Sequence of chain 2.C:
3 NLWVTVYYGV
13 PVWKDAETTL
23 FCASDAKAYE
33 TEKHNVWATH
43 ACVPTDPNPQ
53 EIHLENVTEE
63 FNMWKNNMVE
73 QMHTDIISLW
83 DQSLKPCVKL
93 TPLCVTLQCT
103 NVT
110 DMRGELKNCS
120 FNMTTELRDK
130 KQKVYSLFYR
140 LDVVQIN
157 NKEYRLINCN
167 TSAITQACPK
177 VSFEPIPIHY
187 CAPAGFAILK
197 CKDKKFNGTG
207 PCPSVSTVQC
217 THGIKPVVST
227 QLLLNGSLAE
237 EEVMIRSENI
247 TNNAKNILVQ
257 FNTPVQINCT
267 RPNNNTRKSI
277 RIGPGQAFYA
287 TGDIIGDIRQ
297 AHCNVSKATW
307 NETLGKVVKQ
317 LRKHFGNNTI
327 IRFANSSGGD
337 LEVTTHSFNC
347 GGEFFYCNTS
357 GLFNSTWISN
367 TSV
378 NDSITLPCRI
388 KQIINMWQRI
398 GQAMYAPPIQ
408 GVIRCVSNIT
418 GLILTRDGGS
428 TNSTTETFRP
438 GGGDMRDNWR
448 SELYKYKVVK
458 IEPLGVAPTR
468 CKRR

A protein and the small-molecule ligand that binds it are described below.
Small molecule (SMILES): CC(=O)N[C@H]1[C@H](O[C@H]2[C@H](O)[C@@H](NC(C)=O)CO[C@@H]2CO)O[C@H](CO)[C@@H](O[C@@H]2O[C@H](CO[C@H]3O[C@H](CO)[C@@H](O)[C@H](O)[C@@H]3O)[C@@H](O)[C@H](O[C@H]3O[C@H](CO)[C@@H](O)[C@H](O)[C@@H]3O[C@H]3O[C@H](CO)[C@@H](O)[C@H](O)[C@@H]3O[C@H]3O[C@H](CO)[C@@H](O)[C@H](O)[C@@H]3O)[C@@H]2O)[C@@H]1O

Binding-site contacts:
Ligand atom C1 contacts residue GLN407 of chain 2.C at 3.8 Å.
Ligand atom C1 contacts residue ASN231 of chain 2.C at 1.4 Å.
Ligand atom C3 contacts residue ASN231 of chain 2.C at 3.8 Å.
Ligand atom O6 contacts residue LYS221 of chain 2.C at 3.9 Å.
Ligand atom O7 contacts residue PRO181 of chain 2.C at 3.1 Å.
Ligand atom O5 contacts residue GLN407 of chain 2.C at 3.8 Å.
Ligand atom C6 contacts residue GLU180 of chain 2.C at 3.5 Å.
Ligand atom O3 contacts residue VAL409 of chain 2.C at 4.0 Å.
Ligand atom N2 contacts residue SER414 of chain 2.C at 3.3 Å (h-bond).
Ligand atom O6 contacts residue GLY347 of chain 2.C at 3.8 Å.
Ligand atom C2 contacts residue ASN231 of chain 2.C at 2.4 Å.
Ligand atom C5 contacts residue GLU180 of chain 2.C at 3.4 Å.
Ligand atom N2 contacts residue ASN231 of chain 2.C at 2.9 Å (h-bond).
Ligand atom C5 contacts residue VAL413 of chain 2.C at 3.3 Å (hydrophobic).
Ligand atom C8 contacts residue ASN345 of chain 2.C at 3.1 Å.
Ligand atom O6 contacts residue GLU180 of chain 2.C at 2.6 Å (salt-bridge).
Ligand atom O5 contacts residue NAG1 of chain 2.R at 3.4 Å.
Ligand atom C1 contacts residue GLU180 of chain 2.C at 3.4 Å.
Ligand atom O3 contacts residue GLY408 of chain 2.C at 3.4 Å.
Ligand atom C6 contacts residue NAG1 of chain 2.R at 3.6 Å.
Ligand atom O3 contacts residue GLU180 of chain 2.C at 3.6 Å (salt-bridge).
Ligand atom C1 contacts residue SER414 of chain 2.C at 3.2 Å.
Ligand atom O2 contacts residue GLN407 of chain 2.C at 3.2 Å.
Ligand atom O4 contacts residue VAL413 of chain 2.C at 4.0 Å.
Ligand atom C7 contacts residue ASN345 of chain 2.C at 3.9 Å.
Ligand atom C7 contacts residue ASN231 of chain 2.C at 3.8 Å.
Ligand atom C2 contacts residue GLN407 of chain 2.C at 3.9 Å.
Ligand atom C4 contacts residue GLU180 of chain 2.C at 3.8 Å.
Ligand atom O2 contacts residue MAN8 of chain 2.L at 3.6 Å.
Ligand atom C6 contacts residue VAL413 of chain 2.C at 3.8 Å (hydrophobic).
Ligand atom O3 contacts residue NAG1 of chain 2.L at 3.2 Å (h-bond).
Ligand atom O3 contacts residue GLN407 of chain 2.C at 3.8 Å.
Ligand atom C5 contacts residue ASN231 of chain 2.C at 3.6 Å.
Ligand atom O6 contacts residue NAG1 of chain 2.R at 3.7 Å.
Ligand atom C3 contacts residue SER414 of chain 2.C at 3.5 Å.
Ligand atom O3 contacts residue MAN8 of chain 2.L at 3.3 Å.
Ligand atom O5 contacts residue GLU180 of chain 2.C at 3.6 Å.
Ligand atom O5 contacts residue ASN231 of chain 2.C at 2.3 Å (h-bond).
Ligand atom C8 contacts residue VAL223 of chain 2.C at 3.7 Å (hydrophobic).
Ligand atom C2 contacts residue SER414 of chain 2.C at 3.5 Å.